Sequence of chain 1.A:
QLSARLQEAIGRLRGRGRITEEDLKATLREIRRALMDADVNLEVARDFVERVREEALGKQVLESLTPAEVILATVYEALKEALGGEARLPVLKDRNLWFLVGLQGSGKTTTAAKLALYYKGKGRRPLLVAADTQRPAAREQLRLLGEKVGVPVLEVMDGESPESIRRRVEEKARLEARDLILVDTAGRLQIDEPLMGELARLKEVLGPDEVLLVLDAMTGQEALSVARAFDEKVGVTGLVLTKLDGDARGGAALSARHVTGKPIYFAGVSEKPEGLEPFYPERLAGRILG

Binding-site contacts:
Ligand atom C1 contacts residue ARG98 of chain 1.A at 3.9 Å.
Ligand atom C2 contacts residue ASP97 of chain 1.A at 3.5 Å.
Ligand atom C5 contacts residue LYS96 of chain 1.A at 3.8 Å.
Ligand atom C1 contacts residue LYS96 of chain 1.A at 3.9 Å.
Ligand atom N1 contacts residue ASP97 of chain 1.A at 4.1 Å.
Ligand atom C2 contacts residue LYS96 of chain 1.A at 4.3 Å.
Ligand atom N4 contacts residue LYS96 of chain 1.A at 4.0 Å.
Ligand atom C6 contacts residue LYS96 of chain 1.A at 4.2 Å.
Ligand atom N1 contacts residue LYS96 of chain 1.A at 3.9 Å.
Ligand atom O1 contacts residue ARG98 of chain 1.A at 2.8 Å (salt-bridge).
Ligand atom O1 contacts residue ASP97 of chain 1.A at 3.1 Å (salt-bridge).
Ligand atom C1 contacts residue ASP97 of chain 1.A at 4.0 Å.
Ligand atom O1 contacts residue LYS96 of chain 1.A at 3.7 Å.
Ligand atom O2 contacts residue ARG98 of chain 1.A at 4.4 Å.
Ligand atom C3 contacts residue LYS96 of chain 1.A at 3.7 Å.
Ligand atom C3 contacts residue ASP97 of chain 1.A at 3.7 Å.

The small molecule below binds the protein below.
Small molecule (SMILES): O=C(O)N1CCNCC1